Binding-site contacts:
Ligand atom O3' contacts residue ASP537 of chain 1.D at 3.0 Å (salt-bridge).
Ligand atom O2' contacts residue ARG500 of chain 1.D at 3.0 Å (salt-bridge).
Ligand atom C4' contacts residue HIS1035 of chain 1.C at 3.4 Å.
Ligand atom C2' contacts residue ASP539 of chain 1.D at 3.7 Å.
Ligand atom O3' contacts residue GLN435 of chain 1.C at 2.7 Å (h-bond).
Ligand atom C5' contacts residue HIS1035 of chain 1.C at 3.6 Å.
Ligand atom C5' contacts residue GLN435 of chain 1.C at 3.6 Å.
Ligand atom C2' contacts residue MG1 of chain 1.J at 3.8 Å.
Ligand atom OP2 contacts residue ASN493 of chain 1.C at 3.4 Å (h-bond).
Ligand atom C4' contacts residue ASP539 of chain 1.D at 3.4 Å.
Ligand atom O2' contacts residue ASP539 of chain 1.D at 2.4 Å (salt-bridge).
Ligand atom C3' contacts residue MG1 of chain 1.J at 3.2 Å.
Ligand atom OP1 contacts residue ASP537 of chain 1.D at 3.6 Å (salt-bridge).
Ligand atom C4' contacts residue GLN435 of chain 1.C at 3.5 Å.
Ligand atom O3' contacts residue MG1 of chain 1.J at 2.0 Å.
Ligand atom OP1 contacts residue LYS892 of chain 1.C at 3.1 Å.
Ligand atom O3' contacts residue GLN614 of chain 1.C at 3.2 Å (h-bond).
Ligand atom O2' contacts residue MG1 of chain 1.J at 3.3 Å.
Ligand atom O5' contacts residue ASN493 of chain 1.C at 3.7 Å.
Ligand atom O4' contacts residue HIS1035 of chain 1.C at 3.4 Å.
Ligand atom C3' contacts residue GLN435 of chain 1.C at 3.6 Å.
Ligand atom O3' contacts residue ASP539 of chain 1.D at 3.1 Å (salt-bridge).
Ligand atom OP1 contacts residue GLN614 of chain 1.C at 3.5 Å (h-bond).
Ligand atom P contacts residue LYS884 of chain 1.C at 3.5 Å.
Ligand atom OP1 contacts residue ILE497 of chain 1.C at 3.2 Å.
Ligand atom O3' contacts residue LYS884 of chain 1.C at 3.0 Å (salt-bridge).
Ligand atom C5' contacts residue ASP537 of chain 1.D at 3.6 Å.
Ligand atom P contacts residue GLN435 of chain 1.C at 3.4 Å.
Ligand atom OP1 contacts residue LYS884 of chain 1.C at 2.8 Å (salt-bridge).
Ligand atom O2' contacts residue LYS1040 of chain 1.C at 3.3 Å (salt-bridge).
Ligand atom P contacts residue ASN493 of chain 1.C at 3.7 Å.
Ligand atom OP2 contacts residue GLU490 of chain 1.C at 3.3 Å (salt-bridge).
Ligand atom OP2 contacts residue ASN493 of chain 1.C at 2.9 Å (h-bond).
Ligand atom OP2 contacts residue ARG465 of chain 1.C at 2.5 Å (salt-bridge).
Ligand atom OP1 contacts residue GLN435 of chain 1.C at 3.0 Å (h-bond).
Ligand atom OP1 contacts residue PRO489 of chain 1.C at 3.8 Å.
Ligand atom C3' contacts residue ASP539 of chain 1.D at 3.7 Å.
Ligand atom O5' contacts residue ARG465 of chain 1.C at 3.1 Å (salt-bridge).
Ligand atom C5' contacts residue GLN614 of chain 1.C at 3.4 Å.
Ligand atom O3' contacts residue ASP535 of chain 1.D at 3.5 Å (salt-bridge).

Sequence of chain 1.D:
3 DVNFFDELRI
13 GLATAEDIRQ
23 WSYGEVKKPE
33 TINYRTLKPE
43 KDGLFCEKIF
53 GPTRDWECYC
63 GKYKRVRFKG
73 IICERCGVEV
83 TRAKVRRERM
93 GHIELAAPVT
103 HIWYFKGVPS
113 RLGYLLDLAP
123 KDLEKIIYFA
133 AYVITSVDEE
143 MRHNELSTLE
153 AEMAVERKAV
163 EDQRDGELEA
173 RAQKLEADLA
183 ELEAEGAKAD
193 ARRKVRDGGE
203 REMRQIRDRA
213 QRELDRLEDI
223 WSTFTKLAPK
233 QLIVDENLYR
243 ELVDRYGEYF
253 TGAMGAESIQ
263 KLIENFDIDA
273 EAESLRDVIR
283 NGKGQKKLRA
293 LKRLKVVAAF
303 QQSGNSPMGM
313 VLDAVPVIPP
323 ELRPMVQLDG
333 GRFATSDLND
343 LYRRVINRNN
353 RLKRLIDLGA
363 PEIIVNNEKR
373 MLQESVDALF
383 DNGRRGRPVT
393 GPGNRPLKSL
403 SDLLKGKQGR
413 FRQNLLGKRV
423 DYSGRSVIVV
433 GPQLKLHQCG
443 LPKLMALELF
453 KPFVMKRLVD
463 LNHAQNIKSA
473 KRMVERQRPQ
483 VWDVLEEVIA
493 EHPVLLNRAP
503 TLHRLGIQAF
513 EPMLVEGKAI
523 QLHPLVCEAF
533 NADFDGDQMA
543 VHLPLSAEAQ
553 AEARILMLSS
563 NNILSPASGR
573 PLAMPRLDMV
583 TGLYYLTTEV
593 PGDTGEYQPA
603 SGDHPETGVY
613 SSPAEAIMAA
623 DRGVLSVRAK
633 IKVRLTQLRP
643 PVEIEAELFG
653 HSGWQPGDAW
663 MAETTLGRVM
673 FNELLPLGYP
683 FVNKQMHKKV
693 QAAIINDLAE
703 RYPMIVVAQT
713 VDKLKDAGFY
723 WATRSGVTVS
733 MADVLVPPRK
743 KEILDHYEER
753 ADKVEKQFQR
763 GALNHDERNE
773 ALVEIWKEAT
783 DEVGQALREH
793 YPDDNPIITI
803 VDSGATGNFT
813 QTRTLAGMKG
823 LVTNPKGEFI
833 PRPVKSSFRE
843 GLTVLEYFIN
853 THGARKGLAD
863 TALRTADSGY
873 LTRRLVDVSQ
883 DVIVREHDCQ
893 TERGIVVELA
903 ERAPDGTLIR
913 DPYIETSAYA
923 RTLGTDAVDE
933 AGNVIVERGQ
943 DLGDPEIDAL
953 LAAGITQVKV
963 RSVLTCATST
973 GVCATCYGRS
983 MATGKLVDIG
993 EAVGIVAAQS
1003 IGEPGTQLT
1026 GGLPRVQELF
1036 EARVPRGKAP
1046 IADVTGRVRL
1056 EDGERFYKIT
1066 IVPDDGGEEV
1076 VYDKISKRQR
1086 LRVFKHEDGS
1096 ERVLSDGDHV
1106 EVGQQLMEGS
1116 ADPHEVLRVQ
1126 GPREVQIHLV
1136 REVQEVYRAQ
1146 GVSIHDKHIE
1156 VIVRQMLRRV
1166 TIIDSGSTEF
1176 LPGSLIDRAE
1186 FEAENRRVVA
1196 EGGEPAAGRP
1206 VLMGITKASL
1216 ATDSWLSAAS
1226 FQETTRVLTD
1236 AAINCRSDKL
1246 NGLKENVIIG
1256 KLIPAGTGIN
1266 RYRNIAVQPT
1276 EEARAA

The protein below binds the small molecule below.
Small molecule (SMILES): Nc1ccn([C@@H]2O[C@H](CO[P](=O)(O)O[C@H]3[C@@H](O)[C@H](n4ccc(=O)[nH]c4=O)O[C@@H]3CO[P](=O)(O)O[C@H]3[C@@H](O)[C@H](n4ccc(N)nc4=O)O[C@@H]3CO)[C@@H](O[P](=O)(O)OC[C@H]3O[C@@H](n4cnc5c(=O)nc(N)[nH]c54)[C@H](O)[C@@H]3O[P](=O)(O)OC[C@H]3O[C@@H](n4cnc5c(N)ncnc54)[C@H](O)[C@@H]3O)[C@H]2O)c(=O)n1

Sequence of chain 1.C:
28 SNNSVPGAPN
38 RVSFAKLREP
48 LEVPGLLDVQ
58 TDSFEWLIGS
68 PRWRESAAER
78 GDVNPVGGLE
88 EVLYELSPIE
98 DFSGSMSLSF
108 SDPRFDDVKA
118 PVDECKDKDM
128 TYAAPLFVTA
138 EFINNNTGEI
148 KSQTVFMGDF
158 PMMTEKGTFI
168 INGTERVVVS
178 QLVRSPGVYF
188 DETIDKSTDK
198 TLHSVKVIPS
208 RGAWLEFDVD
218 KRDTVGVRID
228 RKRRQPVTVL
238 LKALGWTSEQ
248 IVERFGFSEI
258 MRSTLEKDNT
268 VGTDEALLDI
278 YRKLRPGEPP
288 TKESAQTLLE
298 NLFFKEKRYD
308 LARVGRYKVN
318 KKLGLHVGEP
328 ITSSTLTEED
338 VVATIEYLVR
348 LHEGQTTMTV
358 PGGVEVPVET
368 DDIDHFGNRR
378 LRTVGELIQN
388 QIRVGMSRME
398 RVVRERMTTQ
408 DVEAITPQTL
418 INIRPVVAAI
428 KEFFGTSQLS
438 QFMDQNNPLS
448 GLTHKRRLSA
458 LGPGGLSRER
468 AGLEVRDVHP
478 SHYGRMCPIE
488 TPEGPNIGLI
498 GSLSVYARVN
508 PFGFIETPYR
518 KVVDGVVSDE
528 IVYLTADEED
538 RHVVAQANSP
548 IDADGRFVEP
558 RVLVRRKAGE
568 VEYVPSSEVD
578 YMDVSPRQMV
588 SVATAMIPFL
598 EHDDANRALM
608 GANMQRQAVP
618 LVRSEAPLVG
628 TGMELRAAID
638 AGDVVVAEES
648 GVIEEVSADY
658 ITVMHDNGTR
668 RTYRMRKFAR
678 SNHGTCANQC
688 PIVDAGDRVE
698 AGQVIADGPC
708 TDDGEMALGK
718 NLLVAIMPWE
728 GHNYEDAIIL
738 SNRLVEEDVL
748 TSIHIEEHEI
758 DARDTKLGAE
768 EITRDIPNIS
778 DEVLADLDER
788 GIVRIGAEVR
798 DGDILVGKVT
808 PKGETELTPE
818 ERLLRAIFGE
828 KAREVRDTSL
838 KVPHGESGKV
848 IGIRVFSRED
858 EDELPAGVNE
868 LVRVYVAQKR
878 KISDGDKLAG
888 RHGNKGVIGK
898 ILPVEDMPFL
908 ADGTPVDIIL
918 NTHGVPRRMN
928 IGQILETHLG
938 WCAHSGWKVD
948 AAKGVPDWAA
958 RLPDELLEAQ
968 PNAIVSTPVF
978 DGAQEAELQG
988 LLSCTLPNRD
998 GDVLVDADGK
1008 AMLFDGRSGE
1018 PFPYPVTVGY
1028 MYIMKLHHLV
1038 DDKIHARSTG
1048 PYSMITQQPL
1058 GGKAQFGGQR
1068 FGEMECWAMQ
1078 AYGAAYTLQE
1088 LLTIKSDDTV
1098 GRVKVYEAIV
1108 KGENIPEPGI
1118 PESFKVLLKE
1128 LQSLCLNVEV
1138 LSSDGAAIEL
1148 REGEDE